The protein below binds the small molecule below.
Small molecule (SMILES): CC(=O)N[C@H]1[C@@H](O[C@H]2[C@H](O)[C@@H](NC(C)=O)CO[C@@H]2CO)O[C@H](CO)[C@@H](O[C@@H]2O[C@H](CO[C@H]3O[C@H](CO)[C@@H](O)[C@H](O)[C@@H]3O)[C@@H](O)[C@H](O[C@H]3O[C@H](CO)[C@@H](O)[C@H](O)[C@@H]3O)[C@@H]2O)[C@@H]1O

Sequence of chain 1.B:
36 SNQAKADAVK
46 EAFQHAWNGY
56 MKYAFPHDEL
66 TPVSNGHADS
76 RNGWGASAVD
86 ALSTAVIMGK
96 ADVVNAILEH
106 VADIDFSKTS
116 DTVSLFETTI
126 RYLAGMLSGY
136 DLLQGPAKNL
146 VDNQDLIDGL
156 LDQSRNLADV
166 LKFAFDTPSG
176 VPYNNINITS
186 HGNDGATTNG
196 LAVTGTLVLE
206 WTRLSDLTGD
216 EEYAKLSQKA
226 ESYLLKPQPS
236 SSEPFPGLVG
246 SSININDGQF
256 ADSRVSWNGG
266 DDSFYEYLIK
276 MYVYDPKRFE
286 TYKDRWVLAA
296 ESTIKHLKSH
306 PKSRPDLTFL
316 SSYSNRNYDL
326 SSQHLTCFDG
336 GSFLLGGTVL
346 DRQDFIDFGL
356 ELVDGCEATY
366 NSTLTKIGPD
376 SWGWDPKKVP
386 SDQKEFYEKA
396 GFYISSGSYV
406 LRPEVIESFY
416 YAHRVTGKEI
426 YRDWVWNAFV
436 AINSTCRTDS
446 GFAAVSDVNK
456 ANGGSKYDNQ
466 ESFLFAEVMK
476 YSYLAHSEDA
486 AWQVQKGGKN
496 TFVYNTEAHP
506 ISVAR

Binding-site contacts:
Ligand atom C1 contacts residue ASN366 of chain 1.B at 1.5 Å.
Ligand atom C5 contacts residue ASP359 of chain 1.B at 4.0 Å.
Ligand atom O5 contacts residue TRP429 of chain 1.B at 3.5 Å.
Ligand atom C3 contacts residue TRP429 of chain 1.B at 4.0 Å (hydrophobic).
Ligand atom O6 contacts residue ILE425 of chain 1.B at 3.2 Å.
Ligand atom C7 contacts residue ASN366 of chain 1.B at 3.4 Å.
Ligand atom C6 contacts residue ALA363 of chain 1.B at 3.9 Å (hydrophobic).
Ligand atom N2 contacts residue ASN366 of chain 1.B at 2.9 Å (h-bond).
Ligand atom C1 contacts residue GLU362 of chain 1.B at 3.6 Å.
Ligand atom O7 contacts residue LEU312 of chain 1.B at 3.8 Å.
Ligand atom C6 contacts residue ASP359 of chain 1.B at 3.9 Å.
Ligand atom O3 contacts residue TRP429 of chain 1.B at 3.4 Å.
Ligand atom C8 contacts residue ARG309 of chain 1.B at 3.7 Å.
Ligand atom O4 contacts residue LEU355 of chain 1.B at 3.1 Å.
Ligand atom C7 contacts residue ARG309 of chain 1.B at 3.9 Å.
Ligand atom C6 contacts residue LYS423 of chain 1.B at 3.5 Å.
Ligand atom O6 contacts residue ASP359 of chain 1.B at 2.9 Å (salt-bridge).
Ligand atom O7 contacts residue ASN366 of chain 1.B at 3.5 Å (h-bond).
Ligand atom C2 contacts residue GLU362 of chain 1.B at 3.6 Å.
Ligand atom O6 contacts residue TYR426 of chain 1.B at 3.3 Å (h-bond).
Ligand atom N2 contacts residue GLU362 of chain 1.B at 3.8 Å.
Ligand atom C4 contacts residue TRP429 of chain 1.B at 4.1 Å (hydrophobic).
Ligand atom C6 contacts residue TYR426 of chain 1.B at 3.7 Å (hydrophobic).
Ligand atom O7 contacts residue ASP311 of chain 1.B at 2.6 Å (salt-bridge).
Ligand atom C6 contacts residue ILE425 of chain 1.B at 3.4 Å (hydrophobic).
Ligand atom O7 contacts residue ARG309 of chain 1.B at 3.6 Å (salt-bridge).
Ligand atom C5 contacts residue TRP429 of chain 1.B at 3.8 Å (hydrophobic).
Ligand atom O5 contacts residue ASN366 of chain 1.B at 2.4 Å (h-bond).
Ligand atom C3 contacts residue ASN366 of chain 1.B at 3.8 Å.
Ligand atom N2 contacts residue TRP429 of chain 1.B at 4.0 Å.
Ligand atom O5 contacts residue ALA363 of chain 1.B at 3.9 Å.
Ligand atom C2 contacts residue TRP429 of chain 1.B at 3.9 Å (hydrophobic).
Ligand atom C8 contacts residue ASP311 of chain 1.B at 3.7 Å.
Ligand atom O3 contacts residue ASP352 of chain 1.B at 4.0 Å.
Ligand atom C6 contacts residue TRP429 of chain 1.B at 3.9 Å (hydrophobic).
Ligand atom O6 contacts residue LYS423 of chain 1.B at 3.5 Å.
Ligand atom C2 contacts residue ASN366 of chain 1.B at 2.5 Å.
Ligand atom C7 contacts residue ASP311 of chain 1.B at 3.5 Å.
Ligand atom C5 contacts residue ASN366 of chain 1.B at 3.7 Å.
Ligand atom O5 contacts residue GLU362 of chain 1.B at 3.5 Å.